A protein and the small-molecule ligand that binds it are described below.
Small molecule (SMILES): CC(=O)N[C@@H]1[C@@H](O)[C@H](O)[C@@H](CO)O[C@H]1O

Sequence of chain 1.B:
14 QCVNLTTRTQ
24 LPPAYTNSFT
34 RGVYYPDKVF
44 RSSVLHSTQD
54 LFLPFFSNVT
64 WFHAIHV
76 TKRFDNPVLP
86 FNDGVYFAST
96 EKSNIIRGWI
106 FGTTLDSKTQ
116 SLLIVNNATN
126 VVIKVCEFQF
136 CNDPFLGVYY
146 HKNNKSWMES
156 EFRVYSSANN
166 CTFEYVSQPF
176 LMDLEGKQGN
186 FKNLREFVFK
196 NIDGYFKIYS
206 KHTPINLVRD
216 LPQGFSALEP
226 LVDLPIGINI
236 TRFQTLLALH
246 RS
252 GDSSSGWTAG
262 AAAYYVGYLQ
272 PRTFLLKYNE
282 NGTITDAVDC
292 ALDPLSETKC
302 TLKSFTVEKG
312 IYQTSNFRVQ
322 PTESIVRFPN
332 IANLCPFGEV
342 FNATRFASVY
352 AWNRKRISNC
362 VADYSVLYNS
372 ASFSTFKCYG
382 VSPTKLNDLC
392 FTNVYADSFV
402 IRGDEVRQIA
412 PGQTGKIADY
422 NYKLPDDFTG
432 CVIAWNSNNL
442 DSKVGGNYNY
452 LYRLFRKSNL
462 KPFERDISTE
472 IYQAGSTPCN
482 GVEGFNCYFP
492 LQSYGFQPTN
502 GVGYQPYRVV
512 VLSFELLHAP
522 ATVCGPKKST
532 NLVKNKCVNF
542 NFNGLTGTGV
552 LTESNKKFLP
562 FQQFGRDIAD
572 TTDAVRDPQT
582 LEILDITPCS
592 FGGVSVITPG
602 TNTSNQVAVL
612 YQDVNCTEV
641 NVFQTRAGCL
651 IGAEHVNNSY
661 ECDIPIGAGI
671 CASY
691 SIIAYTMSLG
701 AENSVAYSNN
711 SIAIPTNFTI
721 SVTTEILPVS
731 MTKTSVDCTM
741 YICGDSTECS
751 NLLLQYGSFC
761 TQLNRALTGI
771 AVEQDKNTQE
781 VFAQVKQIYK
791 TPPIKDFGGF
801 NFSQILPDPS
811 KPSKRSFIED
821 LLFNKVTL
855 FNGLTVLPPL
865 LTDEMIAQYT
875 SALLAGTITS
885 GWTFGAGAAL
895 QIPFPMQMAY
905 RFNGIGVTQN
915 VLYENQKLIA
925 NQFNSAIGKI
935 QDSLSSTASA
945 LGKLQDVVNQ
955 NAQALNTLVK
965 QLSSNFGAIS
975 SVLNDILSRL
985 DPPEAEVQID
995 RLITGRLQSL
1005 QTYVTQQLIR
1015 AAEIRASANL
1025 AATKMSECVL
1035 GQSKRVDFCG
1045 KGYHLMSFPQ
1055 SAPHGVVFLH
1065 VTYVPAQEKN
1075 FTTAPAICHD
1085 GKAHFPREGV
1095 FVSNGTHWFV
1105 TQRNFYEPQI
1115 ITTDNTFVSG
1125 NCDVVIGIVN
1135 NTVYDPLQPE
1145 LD

Binding-site contacts:
Ligand atom O7 contacts residue ARG466 of chain 1.B at 4.2 Å.
Ligand atom C8 contacts residue GLY232 of chain 1.C at 4.1 Å.
Ligand atom C2 contacts residue ARG466 of chain 1.B at 4.3 Å.
Ligand atom O3 contacts residue ARG466 of chain 1.B at 3.5 Å (salt-bridge).
Ligand atom C3 contacts residue PHE464 of chain 1.B at 3.4 Å (hydrophobic).
Ligand atom C3 contacts residue ARG466 of chain 1.B at 4.3 Å.
Ligand atom C4 contacts residue ARG355 of chain 1.B at 4.4 Å.
Ligand atom N2 contacts residue ARG466 of chain 1.B at 4.3 Å.
Ligand atom C3 contacts residue TRP353 of chain 1.B at 3.6 Å (hydrophobic).
Ligand atom O4 contacts residue PHE464 of chain 1.B at 4.2 Å.
Ligand atom C6 contacts residue GLU465 of chain 1.B at 4.2 Å.
Ligand atom O4 contacts residue TRP353 of chain 1.B at 3.9 Å.
Ligand atom C6 contacts residue ASN234 of chain 1.C at 4.2 Å.
Ligand atom O3 contacts residue ASN234 of chain 1.C at 4.3 Å.
Ligand atom C1 contacts residue ASN234 of chain 1.C at 1.4 Å.
Ligand atom O6 contacts residue PRO463 of chain 1.B at 3.3 Å (h-bond).
Ligand atom C3 contacts residue ASN234 of chain 1.C at 3.9 Å.
Ligand atom O5 contacts residue ASN234 of chain 1.C at 2.5 Å (h-bond).
Ligand atom C4 contacts residue TRP353 of chain 1.B at 4.2 Å (hydrophobic).
Ligand atom C4 contacts residue PHE464 of chain 1.B at 3.2 Å (hydrophobic).
Ligand atom O6 contacts residue GLU465 of chain 1.B at 3.7 Å.
Ligand atom O3 contacts residue PHE464 of chain 1.B at 2.6 Å (h-bond).
Ligand atom C6 contacts residue PHE464 of chain 1.B at 3.5 Å (hydrophobic).
Ligand atom C5 contacts residue ASN234 of chain 1.C at 3.4 Å.
Ligand atom O4 contacts residue ARG355 of chain 1.B at 3.2 Å (salt-bridge).
Ligand atom C8 contacts residue ASN234 of chain 1.C at 4.2 Å.
Ligand atom N2 contacts residue ASN234 of chain 1.C at 3.4 Å (h-bond).
Ligand atom C4 contacts residue ASN234 of chain 1.C at 4.3 Å.
Ligand atom O5 contacts residue PHE464 of chain 1.B at 4.3 Å.
Ligand atom O3 contacts residue TRP353 of chain 1.B at 3.7 Å.
Ligand atom C2 contacts residue ASN234 of chain 1.C at 2.6 Å.
Ligand atom C7 contacts residue ASN234 of chain 1.C at 4.0 Å.
Ligand atom O3 contacts residue GLU465 of chain 1.B at 3.3 Å.
Ligand atom O6 contacts residue PHE464 of chain 1.B at 2.2 Å (h-bond).
Ligand atom C5 contacts residue PHE464 of chain 1.B at 3.8 Å (hydrophobic).

Sequence of chain 1.C:
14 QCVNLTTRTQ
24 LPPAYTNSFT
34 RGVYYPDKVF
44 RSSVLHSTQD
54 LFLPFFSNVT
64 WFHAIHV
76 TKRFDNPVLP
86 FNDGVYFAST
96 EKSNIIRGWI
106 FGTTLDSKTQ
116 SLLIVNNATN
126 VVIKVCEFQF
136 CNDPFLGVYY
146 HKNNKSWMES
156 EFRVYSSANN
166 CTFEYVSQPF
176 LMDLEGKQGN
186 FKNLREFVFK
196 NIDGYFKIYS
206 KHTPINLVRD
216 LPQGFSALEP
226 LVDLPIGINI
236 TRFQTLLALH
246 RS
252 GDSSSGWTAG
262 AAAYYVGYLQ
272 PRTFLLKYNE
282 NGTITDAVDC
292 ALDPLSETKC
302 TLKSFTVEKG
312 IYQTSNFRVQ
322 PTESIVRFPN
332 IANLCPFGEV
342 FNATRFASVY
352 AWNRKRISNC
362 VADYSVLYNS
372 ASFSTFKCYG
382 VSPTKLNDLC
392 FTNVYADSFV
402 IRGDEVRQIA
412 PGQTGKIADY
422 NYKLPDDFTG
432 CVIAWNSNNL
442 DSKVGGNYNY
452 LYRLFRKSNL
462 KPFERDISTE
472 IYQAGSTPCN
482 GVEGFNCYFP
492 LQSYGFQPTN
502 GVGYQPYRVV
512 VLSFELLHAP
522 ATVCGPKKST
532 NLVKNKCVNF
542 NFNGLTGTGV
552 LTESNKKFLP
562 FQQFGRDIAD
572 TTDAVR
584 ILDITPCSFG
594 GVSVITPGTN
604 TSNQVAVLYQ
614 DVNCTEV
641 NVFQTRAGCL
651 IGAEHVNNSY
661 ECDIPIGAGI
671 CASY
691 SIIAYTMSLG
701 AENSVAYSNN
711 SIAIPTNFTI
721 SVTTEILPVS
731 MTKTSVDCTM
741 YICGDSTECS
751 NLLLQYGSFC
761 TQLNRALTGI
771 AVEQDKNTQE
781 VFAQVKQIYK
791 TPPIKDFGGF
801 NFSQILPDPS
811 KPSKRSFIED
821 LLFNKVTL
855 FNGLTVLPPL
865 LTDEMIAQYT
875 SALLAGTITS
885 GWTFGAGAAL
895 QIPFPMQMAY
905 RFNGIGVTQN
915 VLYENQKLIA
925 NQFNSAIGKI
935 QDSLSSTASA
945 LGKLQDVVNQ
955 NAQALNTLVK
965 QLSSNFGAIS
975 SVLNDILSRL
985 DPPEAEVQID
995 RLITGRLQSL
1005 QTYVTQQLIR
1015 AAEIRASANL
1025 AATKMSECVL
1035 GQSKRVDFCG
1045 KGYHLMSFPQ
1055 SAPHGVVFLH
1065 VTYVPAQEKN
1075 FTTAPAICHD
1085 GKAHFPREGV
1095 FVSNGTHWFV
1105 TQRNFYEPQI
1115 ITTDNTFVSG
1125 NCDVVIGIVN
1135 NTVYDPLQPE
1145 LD